Binding-site contacts:
Ligand atom O1 contacts residue ASN252 of chain 1.L at 3.2 Å (h-bond).
Ligand atom O6 contacts residue TRP285 of chain 1.B at 3.6 Å (h-bond).
Ligand atom O5 contacts residue ASP53 of chain 1.B at 4.1 Å.
Ligand atom C3 contacts residue TRP285 of chain 1.B at 3.5 Å (hydrophobic).
Ligand atom C1 contacts residue TRP285 of chain 1.B at 3.9 Å (hydrophobic).
Ligand atom O4 contacts residue TRP285 of chain 1.B at 1.4 Å.
Ligand atom C2 contacts residue ASN252 of chain 1.L at 4.2 Å.
Ligand atom C1 contacts residue ASN252 of chain 1.L at 4.0 Å.
Ligand atom O2 contacts residue TRP285 of chain 1.B at 4.3 Å.
Ligand atom C6 contacts residue TRP285 of chain 1.B at 3.2 Å (hydrophobic).
Ligand atom C4 contacts residue TRP285 of chain 1.B at 2.8 Å (hydrophobic).
Ligand atom O5 contacts residue TRP285 of chain 1.B at 3.2 Å.
Ligand atom O2 contacts residue ASN252 of chain 1.L at 3.3 Å (h-bond).
Ligand atom C5 contacts residue TRP285 of chain 1.B at 3.4 Å (hydrophobic).
Ligand atom C2 contacts residue TRP285 of chain 1.B at 3.4 Å (hydrophobic).
Ligand atom O1 contacts residue TRP285 of chain 1.B at 3.6 Å.
Ligand atom O2 contacts residue VAL255 of chain 1.L at 4.4 Å.
Ligand atom C6 contacts residue ASP53 of chain 1.B at 3.6 Å.
Ligand atom O3 contacts residue TRP285 of chain 1.B at 3.2 Å.
Ligand atom O1 contacts residue VAL255 of chain 1.L at 3.3 Å.
Ligand atom O1 contacts residue ALA254 of chain 1.L at 3.8 Å.

Sequence of chain 1.L:
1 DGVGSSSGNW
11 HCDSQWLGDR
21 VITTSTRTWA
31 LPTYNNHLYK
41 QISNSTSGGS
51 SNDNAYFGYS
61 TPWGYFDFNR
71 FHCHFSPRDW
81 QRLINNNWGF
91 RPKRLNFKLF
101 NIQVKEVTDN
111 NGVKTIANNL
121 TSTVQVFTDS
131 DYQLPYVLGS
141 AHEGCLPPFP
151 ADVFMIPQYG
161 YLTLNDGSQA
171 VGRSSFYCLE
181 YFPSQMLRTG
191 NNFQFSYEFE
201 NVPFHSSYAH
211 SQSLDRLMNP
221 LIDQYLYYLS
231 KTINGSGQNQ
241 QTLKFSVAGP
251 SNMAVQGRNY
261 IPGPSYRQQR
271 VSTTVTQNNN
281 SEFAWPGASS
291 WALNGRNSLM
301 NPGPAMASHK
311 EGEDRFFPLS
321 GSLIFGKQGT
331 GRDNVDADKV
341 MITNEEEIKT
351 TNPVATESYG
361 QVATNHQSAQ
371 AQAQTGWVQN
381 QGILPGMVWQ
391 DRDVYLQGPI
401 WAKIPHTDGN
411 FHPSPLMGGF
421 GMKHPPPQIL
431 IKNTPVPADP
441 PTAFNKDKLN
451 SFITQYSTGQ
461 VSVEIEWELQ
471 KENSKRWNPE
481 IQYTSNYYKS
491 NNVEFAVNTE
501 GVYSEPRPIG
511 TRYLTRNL

Sequence of chain 1.B:
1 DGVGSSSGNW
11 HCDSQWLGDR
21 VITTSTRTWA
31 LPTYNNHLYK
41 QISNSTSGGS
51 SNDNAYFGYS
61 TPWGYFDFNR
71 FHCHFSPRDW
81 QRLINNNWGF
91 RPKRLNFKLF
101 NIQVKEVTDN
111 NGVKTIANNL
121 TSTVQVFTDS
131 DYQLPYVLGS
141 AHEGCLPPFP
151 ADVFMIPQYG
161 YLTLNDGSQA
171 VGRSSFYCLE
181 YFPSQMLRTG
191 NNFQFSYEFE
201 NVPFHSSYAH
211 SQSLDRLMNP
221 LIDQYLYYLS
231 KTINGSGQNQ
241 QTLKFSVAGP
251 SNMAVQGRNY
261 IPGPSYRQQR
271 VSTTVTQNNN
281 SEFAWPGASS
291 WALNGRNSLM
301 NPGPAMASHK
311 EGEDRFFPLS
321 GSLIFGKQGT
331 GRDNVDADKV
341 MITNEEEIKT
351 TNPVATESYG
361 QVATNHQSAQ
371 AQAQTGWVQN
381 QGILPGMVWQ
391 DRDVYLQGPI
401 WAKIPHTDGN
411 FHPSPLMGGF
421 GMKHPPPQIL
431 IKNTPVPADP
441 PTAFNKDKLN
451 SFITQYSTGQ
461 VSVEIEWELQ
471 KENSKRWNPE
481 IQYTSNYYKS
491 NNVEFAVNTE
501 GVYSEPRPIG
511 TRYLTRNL

The protein below binds the small molecule below.
Small molecule (SMILES): OC[C@H]1O[C@@H](O)[C@H](O)[C@@H](O)[C@H]1O